Binding-site contacts:
Ligand atom O5 contacts residue SER293 of chain 1.G at 3.1 Å (h-bond).
Ligand atom C6 contacts residue SER293 of chain 1.G at 4.2 Å.
Ligand atom O5 contacts residue ASN448 of chain 1.G at 2.4 Å (h-bond).
Ligand atom C8 contacts residue ASN264 of chain 1.G at 3.6 Å.
Ligand atom C1 contacts residue SER293 of chain 1.G at 3.8 Å.
Ligand atom C7 contacts residue ASN448 of chain 1.G at 3.5 Å.
Ligand atom O7 contacts residue ASN448 of chain 1.G at 3.6 Å.
Ligand atom C8 contacts residue NAG1 of chain 1.Z at 3.5 Å.
Ligand atom C8 contacts residue ASN448 of chain 1.G at 3.9 Å.
Ligand atom C4 contacts residue ASN448 of chain 1.G at 4.3 Å.
Ligand atom O6 contacts residue SER293 of chain 1.G at 3.6 Å.
Ligand atom C5 contacts residue SER293 of chain 1.G at 4.2 Å.
Ligand atom C7 contacts residue ASN264 of chain 1.G at 4.5 Å.
Ligand atom C2 contacts residue ASN448 of chain 1.G at 2.5 Å.
Ligand atom N2 contacts residue ASN448 of chain 1.G at 3.0 Å (h-bond).
Ligand atom C1 contacts residue ASN448 of chain 1.G at 1.5 Å.
Ligand atom C5 contacts residue ASN448 of chain 1.G at 3.8 Å.
Ligand atom C3 contacts residue ASN448 of chain 1.G at 3.9 Å.

This small molecule binds to this protein.
Small molecule (SMILES): CC(=O)N[C@H]1[C@H](O[C@H]2[C@H](O)[C@@H](NC(C)=O)CO[C@@H]2CO)O[C@H](CO)[C@@H](O)[C@@H]1O

Sequence of chain 1.G:
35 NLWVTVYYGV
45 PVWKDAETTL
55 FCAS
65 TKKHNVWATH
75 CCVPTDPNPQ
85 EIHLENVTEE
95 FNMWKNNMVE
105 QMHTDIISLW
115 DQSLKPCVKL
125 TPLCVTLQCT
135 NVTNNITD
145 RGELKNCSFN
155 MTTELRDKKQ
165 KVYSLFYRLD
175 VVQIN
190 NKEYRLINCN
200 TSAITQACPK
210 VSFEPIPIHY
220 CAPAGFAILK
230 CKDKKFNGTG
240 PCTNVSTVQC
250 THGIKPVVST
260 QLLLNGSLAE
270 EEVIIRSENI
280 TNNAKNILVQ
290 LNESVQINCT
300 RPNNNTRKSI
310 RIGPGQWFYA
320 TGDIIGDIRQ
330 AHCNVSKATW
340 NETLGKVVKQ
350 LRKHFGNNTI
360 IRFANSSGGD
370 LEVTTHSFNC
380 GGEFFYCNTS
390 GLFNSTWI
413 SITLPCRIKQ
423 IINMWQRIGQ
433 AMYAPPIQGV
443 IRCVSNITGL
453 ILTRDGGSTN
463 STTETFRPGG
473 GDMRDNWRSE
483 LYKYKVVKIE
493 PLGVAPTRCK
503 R